The protein below binds the small molecule below.
Small molecule (SMILES): CC(=O)N[C@@H]1[C@@H](O)[C@H](O)[C@@H](CO)O[C@H]1O

Binding-site contacts:
Ligand atom C1 contacts residue ASN162 of chain 1.A at 1.4 Å.
Ligand atom C8 contacts residue ASN162 of chain 1.A at 4.5 Å.
Ligand atom C7 contacts residue ASN162 of chain 1.A at 3.4 Å.
Ligand atom O5 contacts residue ASN162 of chain 1.A at 2.4 Å (h-bond).
Ligand atom C4 contacts residue ASN162 of chain 1.A at 4.2 Å.
Ligand atom C5 contacts residue ASN162 of chain 1.A at 3.7 Å.
Ligand atom C2 contacts residue ASN162 of chain 1.A at 2.5 Å.
Ligand atom O7 contacts residue ASN162 of chain 1.A at 3.5 Å (h-bond).
Ligand atom N2 contacts residue ASN162 of chain 1.A at 2.9 Å (h-bond).
Ligand atom C3 contacts residue ASN162 of chain 1.A at 3.8 Å.

Sequence of chain 1.A:
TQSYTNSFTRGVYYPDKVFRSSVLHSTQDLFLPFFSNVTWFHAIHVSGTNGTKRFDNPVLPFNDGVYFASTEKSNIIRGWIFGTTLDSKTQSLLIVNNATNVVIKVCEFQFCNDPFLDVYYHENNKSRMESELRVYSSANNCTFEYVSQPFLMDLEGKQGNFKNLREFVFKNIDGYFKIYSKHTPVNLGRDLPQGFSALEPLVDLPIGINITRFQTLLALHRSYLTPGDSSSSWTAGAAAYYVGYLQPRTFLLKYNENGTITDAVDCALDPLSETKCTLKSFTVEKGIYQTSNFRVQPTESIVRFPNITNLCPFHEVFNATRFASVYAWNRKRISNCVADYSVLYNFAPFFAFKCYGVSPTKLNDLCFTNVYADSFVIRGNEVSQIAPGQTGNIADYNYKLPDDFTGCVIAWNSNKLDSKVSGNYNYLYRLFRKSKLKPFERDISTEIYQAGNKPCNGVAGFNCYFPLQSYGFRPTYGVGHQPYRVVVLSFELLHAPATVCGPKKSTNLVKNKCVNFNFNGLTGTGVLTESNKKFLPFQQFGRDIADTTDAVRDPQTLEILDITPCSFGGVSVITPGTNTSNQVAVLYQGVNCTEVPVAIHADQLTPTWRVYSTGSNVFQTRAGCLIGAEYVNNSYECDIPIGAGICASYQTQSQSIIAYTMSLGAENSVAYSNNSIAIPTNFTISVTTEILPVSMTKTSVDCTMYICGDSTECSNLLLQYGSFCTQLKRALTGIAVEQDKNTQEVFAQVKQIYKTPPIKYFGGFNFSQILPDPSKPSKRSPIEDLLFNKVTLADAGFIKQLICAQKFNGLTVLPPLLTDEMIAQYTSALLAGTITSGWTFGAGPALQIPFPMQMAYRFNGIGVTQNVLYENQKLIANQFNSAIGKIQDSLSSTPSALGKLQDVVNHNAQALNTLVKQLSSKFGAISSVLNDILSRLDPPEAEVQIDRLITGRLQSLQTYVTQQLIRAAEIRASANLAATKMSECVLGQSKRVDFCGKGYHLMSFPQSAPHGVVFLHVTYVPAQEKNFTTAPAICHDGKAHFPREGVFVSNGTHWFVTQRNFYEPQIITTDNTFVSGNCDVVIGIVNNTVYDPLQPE